Sequence of chain 5.C:
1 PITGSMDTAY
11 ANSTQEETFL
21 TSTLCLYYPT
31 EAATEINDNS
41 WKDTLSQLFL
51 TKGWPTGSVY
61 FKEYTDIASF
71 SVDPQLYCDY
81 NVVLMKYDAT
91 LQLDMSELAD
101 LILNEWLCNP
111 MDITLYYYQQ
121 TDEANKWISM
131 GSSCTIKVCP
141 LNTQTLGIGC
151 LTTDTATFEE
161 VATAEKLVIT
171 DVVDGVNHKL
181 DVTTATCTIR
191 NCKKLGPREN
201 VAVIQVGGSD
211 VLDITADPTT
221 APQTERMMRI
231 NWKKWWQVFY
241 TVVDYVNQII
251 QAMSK

A small-molecule ligand and the protein it binds are described below.
Small molecule (SMILES): CC(=O)N[C@H]1[C@H](O[C@H]2[C@H](O)[C@@H](NC(C)=O)CO[C@@H]2CO)O[C@H](CO)[C@@H](O)[C@@H]1O

Binding-site contacts:
Ligand atom N2 contacts residue ASN12 of chain 5.C at 3.8 Å.
Ligand atom C2 contacts residue ASN12 of chain 5.C at 3.2 Å.
Ligand atom O5 contacts residue ASN12 of chain 5.C at 2.7 Å (h-bond).
Ligand atom C5 contacts residue ASN12 of chain 5.C at 4.1 Å.
Ligand atom C7 contacts residue ASN12 of chain 5.C at 3.9 Å.
Ligand atom C1 contacts residue ASN12 of chain 5.C at 2.2 Å.
Ligand atom O7 contacts residue ASN12 of chain 5.C at 3.7 Å.